The small molecule below binds the protein below.
Small molecule (SMILES): CC(C)(O)Cn1c(NC(=O)c2cc(F)cc(-c3cccnc3)c2)nc2ccccc21

Sequence of chain 1.A:
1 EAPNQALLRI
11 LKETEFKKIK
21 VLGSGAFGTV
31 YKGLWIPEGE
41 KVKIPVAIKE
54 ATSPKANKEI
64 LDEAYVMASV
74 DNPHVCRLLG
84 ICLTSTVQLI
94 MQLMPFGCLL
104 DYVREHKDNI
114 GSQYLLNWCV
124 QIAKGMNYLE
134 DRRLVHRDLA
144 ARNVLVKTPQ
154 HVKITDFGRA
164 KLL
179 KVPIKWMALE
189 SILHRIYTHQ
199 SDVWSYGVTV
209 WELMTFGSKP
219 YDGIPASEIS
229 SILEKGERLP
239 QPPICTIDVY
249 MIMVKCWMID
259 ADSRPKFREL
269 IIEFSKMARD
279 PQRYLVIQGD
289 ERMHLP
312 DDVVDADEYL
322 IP

Binding-site contacts:
Ligand atom C27 contacts residue PHE27 of chain 1.A at 3.8 Å (hydrophobic).
Ligand atom C3 contacts residue LEU148 of chain 1.A at 3.9 Å (hydrophobic).
Ligand atom N12 contacts residue LEU22 of chain 1.A at 3.9 Å.
Ligand atom O24 contacts residue CYS101 of chain 1.A at 3.6 Å (h-bond).
Ligand atom C30 contacts residue MET94 of chain 1.A at 3.8 Å (hydrophobic).
Ligand atom N29 contacts residue LYS49 of chain 1.A at 3.1 Å (salt-bridge).
Ligand atom C14 contacts residue PRO98 of chain 1.A at 3.2 Å (hydrophobic).
Ligand atom C5 contacts residue LEU148 of chain 1.A at 3.5 Å (hydrophobic).
Ligand atom C27 contacts residue ASP159 of chain 1.A at 3.8 Å.
Ligand atom F1 contacts residue MET94 of chain 1.A at 3.4 Å.
Ligand atom C30 contacts residue GLU66 of chain 1.A at 3.7 Å.
Ligand atom C4 contacts residue LEU148 of chain 1.A at 3.8 Å (hydrophobic).
Ligand atom O9 contacts residue MET97 of chain 1.A at 3.5 Å (h-bond).
Ligand atom C8 contacts residue LEU148 of chain 1.A at 3.8 Å (hydrophobic).
Ligand atom C3 contacts residue THR158 of chain 1.A at 3.4 Å.
Ligand atom C3 contacts residue MET94 of chain 1.A at 3.5 Å (hydrophobic).
Ligand atom C2 contacts residue LEU148 of chain 1.A at 3.7 Å (hydrophobic).
Ligand atom C7 contacts residue LEU148 of chain 1.A at 3.4 Å (hydrophobic).
Ligand atom C23 contacts residue LEU148 of chain 1.A at 3.8 Å (hydrophobic).
Ligand atom C14 contacts residue LEU22 of chain 1.A at 3.8 Å (hydrophobic).
Ligand atom C18 contacts residue LEU22 of chain 1.A at 3.8 Å (hydrophobic).
Ligand atom C6 contacts residue LEU148 of chain 1.A at 3.3 Å (hydrophobic).
Ligand atom C13 contacts residue MET97 of chain 1.A at 3.5 Å (hydrophobic).
Ligand atom C4 contacts residue MET94 of chain 1.A at 3.8 Å (hydrophobic).
Ligand atom C15 contacts residue PRO98 of chain 1.A at 3.5 Å (hydrophobic).
Ligand atom N12 contacts residue MET97 of chain 1.A at 3.1 Å (h-bond).
Ligand atom C14 contacts residue GLY100 of chain 1.A at 3.6 Å.
Ligand atom C14 contacts residue MET97 of chain 1.A at 3.5 Å (hydrophobic).
Ligand atom F1 contacts residue GLN95 of chain 1.A at 3.4 Å.
Ligand atom C15 contacts residue LEU22 of chain 1.A at 3.8 Å (hydrophobic).
Ligand atom N29 contacts residue GLU66 of chain 1.A at 3.3 Å (salt-bridge).
Ligand atom C25 contacts residue THR158 of chain 1.A at 3.7 Å.
Ligand atom F1 contacts residue CYS79 of chain 1.A at 3.5 Å.
Ligand atom C28 contacts residue LYS49 of chain 1.A at 3.7 Å.
Ligand atom O9 contacts residue ALA47 of chain 1.A at 3.3 Å.
Ligand atom C13 contacts residue GLY100 of chain 1.A at 3.6 Å.
Ligand atom C7 contacts residue GLN95 of chain 1.A at 3.5 Å.
Ligand atom C4 contacts residue THR158 of chain 1.A at 3.8 Å.
Ligand atom C8 contacts residue ALA47 of chain 1.A at 3.8 Å (hydrophobic).
Ligand atom C28 contacts residue ASP159 of chain 1.A at 3.5 Å.